Sequence of chain 1.A:
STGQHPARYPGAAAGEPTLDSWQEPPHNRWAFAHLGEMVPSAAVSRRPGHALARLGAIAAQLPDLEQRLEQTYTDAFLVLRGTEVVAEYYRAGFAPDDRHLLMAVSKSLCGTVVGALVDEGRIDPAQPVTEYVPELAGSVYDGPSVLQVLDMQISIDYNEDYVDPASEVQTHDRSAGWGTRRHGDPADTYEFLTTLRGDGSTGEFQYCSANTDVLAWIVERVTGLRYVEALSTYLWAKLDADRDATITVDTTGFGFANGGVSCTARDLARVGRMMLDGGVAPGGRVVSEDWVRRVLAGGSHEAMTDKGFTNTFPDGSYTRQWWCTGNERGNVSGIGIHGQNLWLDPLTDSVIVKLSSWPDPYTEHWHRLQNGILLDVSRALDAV

Binding-site contacts:
Ligand atom OXT contacts residue GLY344 of chain 1.A at 3.4 Å.
Ligand atom O contacts residue TYR215 of chain 1.A at 2.8 Å (h-bond).
Ligand atom OXT contacts residue ALA112 of chain 1.A at 2.9 Å (h-bond).
Ligand atom C3 contacts residue ALA112 of chain 1.A at 3.8 Å (hydrophobic).
Ligand atom C6 contacts residue ASP181 of chain 1.A at 3.0 Å.
Ligand atom C contacts residue ILE345 of chain 1.A at 3.6 Å (hydrophobic).
Ligand atom C5 contacts residue TRP186 of chain 1.A at 3.8 Å (hydrophobic).
Ligand atom N contacts residue ASP181 of chain 1.A at 3.2 Å (salt-bridge).
Ligand atom C3 contacts residue ILE345 of chain 1.A at 4.1 Å (hydrophobic).
Ligand atom C5 contacts residue ILE345 of chain 1.A at 4.2 Å (hydrophobic).
Ligand atom C4 contacts residue SER217 of chain 1.A at 4.3 Å.
Ligand atom OXT contacts residue TYR215 of chain 1.A at 4.2 Å.
Ligand atom C4 contacts residue GLY267 of chain 1.A at 4.3 Å.
Ligand atom O contacts residue GOL1 of chain 1.F at 2.4 Å (h-bond).
Ligand atom N contacts residue HIS180 of chain 1.A at 4.3 Å.
Ligand atom C3 contacts residue ASN266 of chain 1.A at 4.2 Å.
Ligand atom C contacts residue GOL1 of chain 1.F at 3.2 Å.
Ligand atom N contacts residue ASN266 of chain 1.A at 3.2 Å (h-bond).
Ligand atom OXT contacts residue GOL1 of chain 1.F at 3.3 Å (h-bond).
Ligand atom C4 contacts residue ASN266 of chain 1.A at 3.2 Å.
Ligand atom N contacts residue SER217 of chain 1.A at 4.2 Å.
Ligand atom C2 contacts residue LYS115 of chain 1.A at 3.9 Å.
Ligand atom C2 contacts residue ILE345 of chain 1.A at 4.2 Å (hydrophobic).
Ligand atom C3 contacts residue MET111 of chain 1.A at 3.9 Å (hydrophobic).
Ligand atom C6 contacts residue TRP186 of chain 1.A at 3.8 Å (hydrophobic).
Ligand atom C6 contacts residue PHE264 of chain 1.A at 3.8 Å (hydrophobic).
Ligand atom OXT contacts residue MET111 of chain 1.A at 3.5 Å.
Ligand atom C contacts residue LYS115 of chain 1.A at 4.2 Å.
Ligand atom C5 contacts residue ASN266 of chain 1.A at 4.2 Å.
Ligand atom C6 contacts residue ASN266 of chain 1.A at 4.0 Å.
Ligand atom OXT contacts residue ILE345 of chain 1.A at 2.8 Å (h-bond).
Ligand atom O contacts residue ILE345 of chain 1.A at 3.6 Å.
Ligand atom C2 contacts residue ALA112 of chain 1.A at 3.9 Å (hydrophobic).
Ligand atom C contacts residue ALA112 of chain 1.A at 3.1 Å (hydrophobic).
Ligand atom O contacts residue LYS115 of chain 1.A at 4.3 Å.
Ligand atom C2 contacts residue TYR215 of chain 1.A at 4.2 Å (hydrophobic).
Ligand atom C2 contacts residue SER217 of chain 1.A at 3.9 Å.
Ligand atom C contacts residue TYR215 of chain 1.A at 3.5 Å (hydrophobic).
Ligand atom O contacts residue ALA112 of chain 1.A at 3.3 Å.
Ligand atom N contacts residue PHE264 of chain 1.A at 3.7 Å.

A protein and the small-molecule ligand that binds it are described below.
Small molecule (SMILES): NCCCCCC(=O)O